Sequence of chain 36.V:
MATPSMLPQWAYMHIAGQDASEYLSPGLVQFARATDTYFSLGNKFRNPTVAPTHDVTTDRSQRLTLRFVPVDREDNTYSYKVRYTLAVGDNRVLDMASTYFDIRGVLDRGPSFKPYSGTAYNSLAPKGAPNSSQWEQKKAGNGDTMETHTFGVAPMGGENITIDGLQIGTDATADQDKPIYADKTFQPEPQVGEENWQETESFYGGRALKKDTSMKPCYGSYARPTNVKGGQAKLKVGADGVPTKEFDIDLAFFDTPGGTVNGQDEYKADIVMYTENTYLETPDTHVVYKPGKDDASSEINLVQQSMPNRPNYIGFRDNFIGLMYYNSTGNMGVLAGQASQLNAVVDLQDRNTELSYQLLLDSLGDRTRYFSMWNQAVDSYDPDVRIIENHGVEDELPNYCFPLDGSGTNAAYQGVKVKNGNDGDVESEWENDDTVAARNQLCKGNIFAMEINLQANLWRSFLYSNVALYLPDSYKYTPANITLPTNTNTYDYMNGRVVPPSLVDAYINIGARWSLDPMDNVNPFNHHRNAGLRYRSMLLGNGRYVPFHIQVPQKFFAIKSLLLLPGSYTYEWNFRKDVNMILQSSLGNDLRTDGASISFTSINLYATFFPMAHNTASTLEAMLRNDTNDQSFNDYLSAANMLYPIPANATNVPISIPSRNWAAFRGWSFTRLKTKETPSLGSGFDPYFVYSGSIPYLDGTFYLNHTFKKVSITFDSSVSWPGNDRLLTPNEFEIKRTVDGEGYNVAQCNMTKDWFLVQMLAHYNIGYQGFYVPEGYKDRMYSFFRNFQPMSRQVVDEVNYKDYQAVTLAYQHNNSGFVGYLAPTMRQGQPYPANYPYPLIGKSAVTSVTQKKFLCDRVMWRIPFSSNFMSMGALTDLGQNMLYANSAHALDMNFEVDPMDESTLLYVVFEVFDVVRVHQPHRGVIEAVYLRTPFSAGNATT

Binding-site contacts:
Ligand atom CB contacts residue PHE913 of chain 36.X at 3.9 Å (hydrophobic).
Ligand atom N contacts residue ARG666 of chain 36.X at 3.4 Å (salt-bridge).
Ligand atom CB contacts residue ALA874 of chain 36.X at 3.9 Å (hydrophobic).
Ligand atom O contacts residue ARG46 of chain 36.V at 3.9 Å.
Ligand atom OD1 contacts residue ASN634 of chain 36.X at 3.2 Å (h-bond).
Ligand atom C contacts residue ARG666 of chain 36.X at 3.7 Å.
Ligand atom CG contacts residue GLY667 of chain 36.X at 3.7 Å.
Ligand atom O contacts residue ASN43 of chain 36.V at 3.6 Å.
Ligand atom N contacts residue GLY873 of chain 36.X at 3.8 Å.
Ligand atom CB contacts residue ARG666 of chain 36.X at 3.9 Å.
Ligand atom CD1 contacts residue ARG46 of chain 36.V at 3.9 Å.
Ligand atom CD1 contacts residue ARG33 of chain 36.V at 3.8 Å.
Ligand atom ND2 contacts residue THR49 of chain 36.V at 3.9 Å.
Ligand atom N contacts residue ALA874 of chain 36.X at 3.8 Å.
Ligand atom OD2 contacts residue GLU911 of chain 36.X at 3.4 Å (salt-bridge).
Ligand atom O contacts residue GLY42 of chain 36.V at 3.5 Å.
Ligand atom N contacts residue GLY42 of chain 36.V at 3.5 Å (h-bond).
Ligand atom CD1 contacts residue ARG666 of chain 36.X at 3.9 Å.
Ligand atom OG contacts residue ARG46 of chain 36.V at 3.2 Å.
Ligand atom OD2 contacts residue PRO864 of chain 36.X at 3.6 Å.
Ligand atom OG contacts residue PHE45 of chain 36.V at 3.3 Å (h-bond).
Ligand atom N contacts residue SER871 of chain 36.X at 3.6 Å.
Ligand atom OD2 contacts residue GLY667 of chain 36.X at 3.7 Å.
Ligand atom CD1 contacts residue SER21 of chain 36.V at 3.4 Å.
Ligand atom OD1 contacts residue GLY667 of chain 36.X at 3.3 Å (h-bond).
Ligand atom CB contacts residue ASN47 of chain 36.V at 3.7 Å.
Ligand atom CG contacts residue ASN634 of chain 36.X at 3.9 Å.
Ligand atom O contacts residue ALA874 of chain 36.X at 3.7 Å.
Ligand atom CB contacts residue GLY42 of chain 36.V at 3.7 Å.
Ligand atom O contacts residue ASN634 of chain 36.X at 3.0 Å (h-bond).
Ligand atom N contacts residue ARG46 of chain 36.V at 3.9 Å.
Ligand atom N contacts residue ARG666 of chain 36.X at 3.4 Å.
Ligand atom CB contacts residue GLU911 of chain 36.X at 3.6 Å.
Ligand atom OD1 contacts residue ARG666 of chain 36.X at 3.7 Å.
Ligand atom CE1 contacts residue ARG46 of chain 36.V at 3.7 Å.
Ligand atom CG2 contacts residue TYR636 of chain 36.X at 3.8 Å (hydrophobic).
Ligand atom C contacts residue ASN634 of chain 36.X at 3.8 Å.
Ligand atom CD2 contacts residue ALA20 of chain 36.V at 3.8 Å (hydrophobic).
Ligand atom CA contacts residue ARG666 of chain 36.X at 3.6 Å.
Ligand atom CG contacts residue GLU911 of chain 36.X at 3.5 Å.

Sequence of chain 36.X:
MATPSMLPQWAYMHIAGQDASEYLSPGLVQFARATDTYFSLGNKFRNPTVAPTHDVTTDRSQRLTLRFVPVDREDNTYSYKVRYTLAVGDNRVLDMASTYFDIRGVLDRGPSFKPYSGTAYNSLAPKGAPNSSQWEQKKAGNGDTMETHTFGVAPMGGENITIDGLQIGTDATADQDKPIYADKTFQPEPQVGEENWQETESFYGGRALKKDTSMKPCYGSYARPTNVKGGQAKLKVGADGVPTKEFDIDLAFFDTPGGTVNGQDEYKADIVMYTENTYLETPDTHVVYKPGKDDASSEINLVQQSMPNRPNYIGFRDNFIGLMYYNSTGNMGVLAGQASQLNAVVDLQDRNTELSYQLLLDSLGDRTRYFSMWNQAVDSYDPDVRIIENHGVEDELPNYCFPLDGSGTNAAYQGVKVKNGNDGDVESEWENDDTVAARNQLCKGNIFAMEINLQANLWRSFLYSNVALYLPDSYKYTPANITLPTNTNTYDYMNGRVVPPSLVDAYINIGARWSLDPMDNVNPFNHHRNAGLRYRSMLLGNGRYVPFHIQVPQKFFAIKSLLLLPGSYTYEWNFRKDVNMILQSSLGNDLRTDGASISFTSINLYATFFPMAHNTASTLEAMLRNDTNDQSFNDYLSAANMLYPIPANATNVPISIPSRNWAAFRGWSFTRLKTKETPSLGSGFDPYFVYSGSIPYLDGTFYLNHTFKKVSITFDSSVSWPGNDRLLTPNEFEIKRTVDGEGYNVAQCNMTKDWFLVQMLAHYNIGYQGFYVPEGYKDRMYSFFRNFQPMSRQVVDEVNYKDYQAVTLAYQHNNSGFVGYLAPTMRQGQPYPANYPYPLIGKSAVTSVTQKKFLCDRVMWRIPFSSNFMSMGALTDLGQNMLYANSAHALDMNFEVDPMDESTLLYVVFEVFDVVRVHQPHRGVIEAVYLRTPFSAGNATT

This small molecule binds to this protein.
Small molecule (SMILES): CC[C@H](C)[C@H](NC(=O)[C@@H](N)CC(=O)O)C(=O)N[C@@H](CC(N)=O)C(=O)N[C@@H](Cc1ccccc1)C(=O)N[C@@H](CO)C(=O)N[C@@H](CO)C(=O)N[C@H](C=O)CC(C)C